This small molecule binds to this protein.
Small molecule (SMILES): CCCCCCCC(=O)OC[C@H](COP(=O)(O)O[C@@H]1[C@H](O)[C@H](O)[C@@H](OP(=O)(O)O)[C@H](OP(=O)(O)O)[C@H]1O)OC(=O)CCCCCCC

Sequence of chain 1.A:
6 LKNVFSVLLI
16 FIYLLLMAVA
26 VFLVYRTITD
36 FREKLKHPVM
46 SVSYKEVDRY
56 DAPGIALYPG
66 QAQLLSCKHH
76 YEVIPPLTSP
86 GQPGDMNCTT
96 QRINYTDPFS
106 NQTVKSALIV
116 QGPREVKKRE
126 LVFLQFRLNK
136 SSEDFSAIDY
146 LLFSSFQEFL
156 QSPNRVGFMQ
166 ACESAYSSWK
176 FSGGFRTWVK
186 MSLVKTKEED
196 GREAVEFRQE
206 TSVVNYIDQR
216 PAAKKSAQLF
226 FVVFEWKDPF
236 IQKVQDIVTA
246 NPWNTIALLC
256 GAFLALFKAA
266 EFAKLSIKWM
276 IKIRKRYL

Sequence of chain 1.C:
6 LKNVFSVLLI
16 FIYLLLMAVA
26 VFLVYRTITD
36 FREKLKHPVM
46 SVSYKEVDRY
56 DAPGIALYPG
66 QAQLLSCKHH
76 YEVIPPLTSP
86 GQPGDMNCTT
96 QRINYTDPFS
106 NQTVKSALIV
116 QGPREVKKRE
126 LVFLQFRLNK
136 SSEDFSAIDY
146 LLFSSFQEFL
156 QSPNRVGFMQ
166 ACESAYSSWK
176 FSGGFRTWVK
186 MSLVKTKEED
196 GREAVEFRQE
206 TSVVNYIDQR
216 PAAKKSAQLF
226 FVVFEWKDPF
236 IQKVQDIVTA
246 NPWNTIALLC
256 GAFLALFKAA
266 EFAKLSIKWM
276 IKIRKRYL

Binding-site contacts:
Ligand atom C1B contacts residue TRP248 of chain 1.C at 4.0 Å (hydrophobic).
Ligand atom C5B contacts residue ILE33 of chain 1.A at 4.4 Å (hydrophobic).
Ligand atom C3C contacts residue TRP248 of chain 1.C at 3.6 Å (hydrophobic).
Ligand atom O1 contacts residue ARG37 of chain 1.A at 2.6 Å (salt-bridge).
Ligand atom C5B contacts residue LEU253 of chain 1.A at 4.1 Å (hydrophobic).
Ligand atom C8B contacts residue LEU254 of chain 1.A at 4.3 Å (hydrophobic).
Ligand atom P1 contacts residue VAL44 of chain 1.A at 3.7 Å.
Ligand atom C4B contacts residue LEU253 of chain 1.A at 3.8 Å (hydrophobic).
Ligand atom C3B contacts residue LEU253 of chain 1.A at 3.6 Å (hydrophobic).
Ligand atom O12 contacts residue VAL44 of chain 1.A at 3.2 Å.
Ligand atom C7B contacts residue LEU254 of chain 1.A at 4.0 Å (hydrophobic).
Ligand atom C3C contacts residue ARG37 of chain 1.A at 4.2 Å.
Ligand atom C2A contacts residue PHE36 of chain 1.A at 4.5 Å (hydrophobic).
Ligand atom C1B contacts residue VAL243 of chain 1.A at 4.3 Å (hydrophobic).
Ligand atom C1C contacts residue ARG37 of chain 1.A at 4.0 Å.
Ligand atom C8A contacts residue ILE33 of chain 1.A at 4.0 Å (hydrophobic).
Ligand atom C4A contacts residue ILE33 of chain 1.A at 4.5 Å (hydrophobic).
Ligand atom O13 contacts residue ARG37 of chain 1.A at 3.5 Å (salt-bridge).
Ligand atom O12 contacts residue ARG37 of chain 1.A at 4.3 Å.
Ligand atom O3C contacts residue TRP248 of chain 1.C at 4.2 Å.
Ligand atom C2B contacts residue ILE33 of chain 1.A at 4.5 Å (hydrophobic).
Ligand atom C5A contacts residue PHE36 of chain 1.A at 3.2 Å (hydrophobic).
Ligand atom O1 contacts residue VAL44 of chain 1.A at 3.8 Å.
Ligand atom O1A contacts residue ARG37 of chain 1.A at 4.2 Å.
Ligand atom C7A contacts residue ILE33 of chain 1.A at 4.4 Å (hydrophobic).
Ligand atom C1A contacts residue ARG37 of chain 1.A at 3.8 Å.
Ligand atom C6B contacts residue LEU253 of chain 1.A at 4.3 Å (hydrophobic).
Ligand atom O1 contacts residue PRO43 of chain 1.A at 4.3 Å.
Ligand atom C3A contacts residue ARG37 of chain 1.A at 4.1 Å.
Ligand atom C2A contacts residue ARG37 of chain 1.A at 3.8 Å.
Ligand atom O1B contacts residue VAL243 of chain 1.A at 4.0 Å.
Ligand atom C4A contacts residue PHE36 of chain 1.A at 3.4 Å (hydrophobic).
Ligand atom O1B contacts residue TRP248 of chain 1.C at 3.5 Å.
Ligand atom O11 contacts residue VAL44 of chain 1.A at 3.5 Å.
Ligand atom C4A contacts residue ARG37 of chain 1.A at 4.1 Å.
Ligand atom C2A contacts residue LEU40 of chain 1.A at 4.3 Å (hydrophobic).
Ligand atom C2C contacts residue ARG37 of chain 1.A at 3.3 Å.
Ligand atom P1 contacts residue ARG37 of chain 1.A at 3.5 Å.
Ligand atom O2C contacts residue ARG37 of chain 1.A at 4.0 Å.
Ligand atom O3C contacts residue ARG37 of chain 1.A at 4.4 Å.